Binding-site contacts:
Ligand atom C3 contacts residue ASN53 of chain 2.H at 3.8 Å.
Ligand atom C5 contacts residue ASN53 of chain 2.H at 3.7 Å.
Ligand atom O7 contacts residue ASN53 of chain 2.H at 3.1 Å (h-bond).
Ligand atom C8 contacts residue PRO48 of chain 2.H at 3.6 Å (hydrophobic).
Ligand atom O5 contacts residue ASN53 of chain 2.H at 2.4 Å (h-bond).
Ligand atom C1 contacts residue ASN53 of chain 2.H at 1.5 Å.
Ligand atom C4 contacts residue ASN53 of chain 2.H at 4.4 Å.
Ligand atom C7 contacts residue ASN53 of chain 2.H at 3.3 Å.
Ligand atom C8 contacts residue LEU46 of chain 2.H at 4.3 Å (hydrophobic).
Ligand atom N2 contacts residue LEU46 of chain 2.H at 4.3 Å.
Ligand atom N2 contacts residue ASN53 of chain 2.H at 3.0 Å (h-bond).
Ligand atom C2 contacts residue ASN53 of chain 2.H at 2.6 Å.
Ligand atom C8 contacts residue ASN53 of chain 2.H at 4.4 Å.

Sequence of chain 2.H:
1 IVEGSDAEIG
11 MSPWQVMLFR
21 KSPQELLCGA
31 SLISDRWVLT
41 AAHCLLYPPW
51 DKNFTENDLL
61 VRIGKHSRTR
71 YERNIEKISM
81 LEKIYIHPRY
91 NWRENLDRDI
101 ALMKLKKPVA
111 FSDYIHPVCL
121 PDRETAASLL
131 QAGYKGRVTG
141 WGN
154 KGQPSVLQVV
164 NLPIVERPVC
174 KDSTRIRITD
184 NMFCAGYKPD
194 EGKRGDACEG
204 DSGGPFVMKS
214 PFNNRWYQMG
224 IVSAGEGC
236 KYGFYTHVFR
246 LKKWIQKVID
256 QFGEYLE

This small molecule binds to this protein.
Small molecule (SMILES): CC(=O)N[C@@H]1[C@@H](O)[C@H](O)[C@@H](CO)O[C@H]1O